Binding-site contacts:
Ligand atom C18 contacts residue TRP56 of chain 1.A at 3.8 Å (hydrophobic).
Ligand atom C14 contacts residue PHE44 of chain 1.A at 3.6 Å (hydrophobic).
Ligand atom C23 contacts residue TRP56 of chain 1.A at 3.9 Å (hydrophobic).
Ligand atom C21 contacts residue ARG57 of chain 1.A at 3.9 Å.
Ligand atom O27 contacts residue PHE47 of chain 1.A at 3.5 Å.
Ligand atom C20 contacts residue ALA53 of chain 1.A at 3.4 Å (hydrophobic).
Ligand atom O12 contacts residue SER141 of chain 1.A at 3.2 Å.
Ligand atom C18 contacts residue PHE104 of chain 1.A at 3.6 Å (hydrophobic).
Ligand atom C22 contacts residue LEU83 of chain 1.A at 3.8 Å (hydrophobic).
Ligand atom C08 contacts residue PHE44 of chain 1.A at 3.6 Å (hydrophobic).
Ligand atom C09 contacts residue ASP46 of chain 1.A at 3.7 Å.
Ligand atom O01 contacts residue PHE104 of chain 1.A at 3.5 Å.
Ligand atom C17 contacts residue PHE104 of chain 1.A at 3.6 Å (hydrophobic).
Ligand atom C05 contacts residue ASP46 of chain 1.A at 3.6 Å.
Ligand atom C19 contacts residue ALA53 of chain 1.A at 3.6 Å (hydrophobic).
Ligand atom C25 contacts residue SER103 of chain 1.A at 3.4 Å.
Ligand atom O27 contacts residue ILE48 of chain 1.A at 3.0 Å (h-bond).
Ligand atom C21 contacts residue VAL60 of chain 1.A at 3.8 Å (hydrophobic).
Ligand atom C25 contacts residue PHE422 of chain 1.A at 3.6 Å (hydrophobic).
Ligand atom C19 contacts residue TRP56 of chain 1.A at 3.8 Å (hydrophobic).
Ligand atom C04 contacts residue PHE44 of chain 1.A at 3.7 Å (hydrophobic).
Ligand atom C04 contacts residue ASP46 of chain 1.A at 3.5 Å.
Ligand atom C09 contacts residue PHE44 of chain 1.A at 3.8 Å (hydrophobic).
Ligand atom C13 contacts residue PHE44 of chain 1.A at 3.5 Å (hydrophobic).
Ligand atom C21 contacts residue LEU83 of chain 1.A at 3.8 Å (hydrophobic).
Ligand atom C25 contacts residue TRP56 of chain 1.A at 3.4 Å (hydrophobic).
Ligand atom N10 contacts residue PHE44 of chain 1.A at 3.6 Å.
Ligand atom C24 contacts residue TRP56 of chain 1.A at 3.4 Å (hydrophobic).
Ligand atom O27 contacts residue ASP46 of chain 1.A at 3.6 Å (salt-bridge).
Ligand atom C24 contacts residue SER103 of chain 1.A at 3.5 Å.
Ligand atom O11 contacts residue ASP46 of chain 1.A at 3.8 Å.
Ligand atom N07 contacts residue PHE44 of chain 1.A at 3.3 Å.
Ligand atom C06 contacts residue PHE44 of chain 1.A at 3.4 Å (hydrophobic).
Ligand atom C19 contacts residue PHE104 of chain 1.A at 3.7 Å (hydrophobic).
Ligand atom N10 contacts residue ASP46 of chain 1.A at 2.7 Å (salt-bridge).
Ligand atom C16 contacts residue TRP56 of chain 1.A at 3.9 Å (hydrophobic).
Ligand atom C05 contacts residue PHE44 of chain 1.A at 3.4 Å (hydrophobic).
Ligand atom O01 contacts residue PHE47 of chain 1.A at 3.3 Å.
Ligand atom C03 contacts residue PHE44 of chain 1.A at 3.7 Å (hydrophobic).
Ligand atom C13 contacts residue PHE104 of chain 1.A at 3.8 Å (hydrophobic).

This protein binds this small molecule.
Small molecule (SMILES): CN(c1ccc2ccccc2c1)S(=O)(=O)c1ccc2[nH]c(=O)c(=O)[nH]c2c1

Sequence of chain 1.A:
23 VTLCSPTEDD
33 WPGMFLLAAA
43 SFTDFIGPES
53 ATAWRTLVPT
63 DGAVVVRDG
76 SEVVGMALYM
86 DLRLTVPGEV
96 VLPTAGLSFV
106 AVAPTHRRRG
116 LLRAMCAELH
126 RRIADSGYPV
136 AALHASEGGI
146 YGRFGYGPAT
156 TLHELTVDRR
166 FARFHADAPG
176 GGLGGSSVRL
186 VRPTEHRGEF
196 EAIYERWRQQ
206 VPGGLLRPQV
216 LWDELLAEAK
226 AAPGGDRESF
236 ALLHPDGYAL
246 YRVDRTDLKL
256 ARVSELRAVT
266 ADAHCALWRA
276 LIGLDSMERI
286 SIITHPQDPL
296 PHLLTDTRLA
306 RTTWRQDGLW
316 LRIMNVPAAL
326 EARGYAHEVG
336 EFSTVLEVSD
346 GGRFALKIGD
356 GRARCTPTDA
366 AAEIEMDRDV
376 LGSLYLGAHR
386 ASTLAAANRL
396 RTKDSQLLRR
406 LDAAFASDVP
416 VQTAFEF